Binding-site contacts:
Ligand atom N7 contacts residue PRO204 of chain 1.M at 4.1 Å.
Ligand atom C4 contacts residue PRO204 of chain 1.M at 4.0 Å (hydrophobic).
Ligand atom C6 contacts residue VAL203 of chain 1.M at 4.1 Å (hydrophobic).
Ligand atom N9 contacts residue PRO415 of chain 1.M at 4.0 Å.
Ligand atom C2 contacts residue GLY423 of chain 1.M at 3.4 Å.
Ligand atom N1 contacts residue PRO415 of chain 1.M at 3.7 Å.
Ligand atom N6 contacts residue GLY423 of chain 1.M at 3.5 Å (h-bond).
Ligand atom C6 contacts residue GLY423 of chain 1.M at 3.9 Å.
Ligand atom N1 contacts residue GLY423 of chain 1.M at 3.0 Å (h-bond).
Ligand atom C2 contacts residue VAL203 of chain 1.M at 4.1 Å (hydrophobic).
Ligand atom C6 contacts residue SER416 of chain 1.M at 4.0 Å.
Ligand atom N7 contacts residue SER416 of chain 1.M at 3.3 Å.
Ligand atom P contacts residue DC1 of chain 1.GC at 1.6 Å.
Ligand atom C4' contacts residue DC1 of chain 1.GC at 3.9 Å.
Ligand atom OP1 contacts residue DC1 of chain 1.GC at 2.5 Å (h-bond).
Ligand atom C1' contacts residue PRO415 of chain 1.M at 3.7 Å (hydrophobic).
Ligand atom C6 contacts residue PRO204 of chain 1.M at 3.9 Å (hydrophobic).
Ligand atom N6 contacts residue PHE422 of chain 1.M at 4.0 Å.
Ligand atom C2 contacts residue PRO415 of chain 1.M at 3.8 Å (hydrophobic).
Ligand atom C5 contacts residue SER416 of chain 1.M at 3.8 Å.
Ligand atom O5' contacts residue DC1 of chain 1.GC at 2.5 Å (h-bond).
Ligand atom N7 contacts residue ASN393 of chain 1.M at 4.0 Å.
Ligand atom N3 contacts residue PRO415 of chain 1.M at 3.9 Å.
Ligand atom C2' contacts residue PRO415 of chain 1.M at 3.8 Å (hydrophobic).
Ligand atom C8 contacts residue SER416 of chain 1.M at 4.1 Å.
Ligand atom N1 contacts residue VAL203 of chain 1.M at 3.5 Å.
Ligand atom C2' contacts residue HIS414 of chain 1.M at 3.2 Å.
Ligand atom C6 contacts residue PRO415 of chain 1.M at 3.7 Å (hydrophobic).
Ligand atom C8 contacts residue HIS414 of chain 1.M at 3.0 Å.
Ligand atom O4' contacts residue DC1 of chain 1.GC at 3.9 Å.
Ligand atom C5 contacts residue PRO415 of chain 1.M at 3.7 Å (hydrophobic).
Ligand atom C5' contacts residue DC1 of chain 1.GC at 3.1 Å.
Ligand atom N7 contacts residue HIS414 of chain 1.M at 3.6 Å.
Ligand atom N9 contacts residue HIS414 of chain 1.M at 4.1 Å.
Ligand atom C4 contacts residue PRO415 of chain 1.M at 3.8 Å (hydrophobic).
Ligand atom OP2 contacts residue DC1 of chain 1.GC at 2.5 Å (h-bond).
Ligand atom N6 contacts residue SER416 of chain 1.M at 3.4 Å (h-bond).
Ligand atom C5 contacts residue PRO204 of chain 1.M at 3.8 Å (hydrophobic).
Ligand atom C2 contacts residue PRO204 of chain 1.M at 4.1 Å (hydrophobic).
Ligand atom N6 contacts residue GLY421 of chain 1.M at 4.0 Å.

A protein and the small-molecule ligand that binds it are described below.
Small molecule (SMILES): Nc1ncnc2c1ncn2[C@H]1C[C@H](O)[C@@H](COP(=O)(O)O)O1

Sequence of chain 1.M:
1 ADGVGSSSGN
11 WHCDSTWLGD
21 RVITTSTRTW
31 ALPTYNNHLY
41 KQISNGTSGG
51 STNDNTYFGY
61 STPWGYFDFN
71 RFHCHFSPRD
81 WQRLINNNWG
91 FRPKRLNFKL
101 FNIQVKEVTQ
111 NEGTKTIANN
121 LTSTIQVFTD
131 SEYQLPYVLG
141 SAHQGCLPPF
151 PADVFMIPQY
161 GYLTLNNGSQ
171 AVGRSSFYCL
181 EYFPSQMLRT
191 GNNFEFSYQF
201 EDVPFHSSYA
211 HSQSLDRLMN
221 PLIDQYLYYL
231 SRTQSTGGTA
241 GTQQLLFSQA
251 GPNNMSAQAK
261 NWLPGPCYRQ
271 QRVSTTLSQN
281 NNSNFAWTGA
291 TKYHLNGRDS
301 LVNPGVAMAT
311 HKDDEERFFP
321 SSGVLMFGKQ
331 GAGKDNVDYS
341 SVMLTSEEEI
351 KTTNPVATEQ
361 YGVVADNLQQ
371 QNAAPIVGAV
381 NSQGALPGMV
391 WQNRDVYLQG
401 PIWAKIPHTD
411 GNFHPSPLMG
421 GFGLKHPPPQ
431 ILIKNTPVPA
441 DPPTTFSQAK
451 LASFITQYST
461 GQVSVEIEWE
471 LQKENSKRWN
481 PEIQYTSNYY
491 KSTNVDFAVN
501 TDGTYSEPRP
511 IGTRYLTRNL